The protein below binds the small molecule below.
Small molecule (SMILES): CC(=O)N[C@H]1[C@H](O[C@H]2[C@H](O)[C@@H](NC(C)=O)CO[C@@H]2CO[C@@H]2O[C@@H](C)[C@@H](O)[C@@H](O)[C@@H]2O)O[C@H](CO)[C@@H](O[C@@H]2O[C@H](CO)[C@@H](O)[C@H](O)[C@@H]2O)[C@@H]1O

Sequence of chain 7.E:
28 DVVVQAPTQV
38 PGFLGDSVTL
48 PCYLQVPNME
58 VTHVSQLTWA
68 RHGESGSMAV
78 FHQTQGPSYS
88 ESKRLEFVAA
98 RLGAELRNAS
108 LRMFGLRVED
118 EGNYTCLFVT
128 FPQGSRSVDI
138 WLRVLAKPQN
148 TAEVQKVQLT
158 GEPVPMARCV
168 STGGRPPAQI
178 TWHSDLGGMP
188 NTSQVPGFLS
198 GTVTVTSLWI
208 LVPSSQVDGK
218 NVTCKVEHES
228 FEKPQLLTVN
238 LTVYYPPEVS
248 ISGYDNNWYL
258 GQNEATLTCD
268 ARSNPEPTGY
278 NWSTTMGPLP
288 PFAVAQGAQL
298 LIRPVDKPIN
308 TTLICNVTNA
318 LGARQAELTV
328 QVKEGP

Binding-site contacts:
Ligand atom C1 contacts residue ASN307 of chain 7.E at 1.4 Å.
Ligand atom C8 contacts residue ILE306 of chain 7.E at 3.7 Å (hydrophobic).
Ligand atom O5 contacts residue ASN307 of chain 7.E at 2.3 Å (h-bond).
Ligand atom C8 contacts residue ASN307 of chain 7.E at 4.5 Å.
Ligand atom C4 contacts residue ASN307 of chain 7.E at 4.2 Å.
Ligand atom N2 contacts residue ASN307 of chain 7.E at 3.0 Å (h-bond).
Ligand atom C3 contacts residue ASN307 of chain 7.E at 3.8 Å.
Ligand atom C5 contacts residue ASN307 of chain 7.E at 3.6 Å.
Ligand atom C7 contacts residue PRO305 of chain 7.E at 4.3 Å (hydrophobic).
Ligand atom C8 contacts residue PRO305 of chain 7.E at 2.9 Å (hydrophobic).
Ligand atom O6 contacts residue GLN328 of chain 7.E at 4.3 Å.
Ligand atom C7 contacts residue ASN307 of chain 7.E at 4.1 Å.
Ligand atom C2 contacts residue ASN307 of chain 7.E at 2.5 Å.